Sequence of chain 1.A:
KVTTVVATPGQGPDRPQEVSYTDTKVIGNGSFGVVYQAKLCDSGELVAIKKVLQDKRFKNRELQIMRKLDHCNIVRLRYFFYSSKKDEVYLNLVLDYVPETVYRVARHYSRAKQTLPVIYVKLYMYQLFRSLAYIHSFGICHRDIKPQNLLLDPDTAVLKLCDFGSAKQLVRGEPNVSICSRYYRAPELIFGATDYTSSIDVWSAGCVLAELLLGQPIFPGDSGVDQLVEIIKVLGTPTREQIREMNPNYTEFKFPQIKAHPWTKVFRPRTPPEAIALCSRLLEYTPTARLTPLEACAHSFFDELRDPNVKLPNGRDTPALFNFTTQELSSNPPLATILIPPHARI

Binding-site contacts:
Ligand atom C14 contacts residue ALA61 of chain 1.A at 3.7 Å (hydrophobic).
Ligand atom C3 contacts residue VAL48 of chain 1.A at 3.8 Å (hydrophobic).
Ligand atom C13 contacts residue LEU166 of chain 1.A at 3.7 Å (hydrophobic).
Ligand atom C14 contacts residue ASP111 of chain 1.A at 3.2 Å.
Ligand atom C12 contacts residue ALA61 of chain 1.A at 4.0 Å (hydrophobic).
Ligand atom N3 contacts residue VAL48 of chain 1.A at 4.2 Å.
Ligand atom C13 contacts residue VAL88 of chain 1.A at 4.2 Å (hydrophobic).
Ligand atom C1 contacts residue ASP178 of chain 1.A at 4.1 Å.
Ligand atom N15 contacts residue ASP111 of chain 1.A at 3.6 Å.
Ligand atom N15 contacts residue LEU166 of chain 1.A at 4.1 Å.
Ligand atom C12 contacts residue LEU166 of chain 1.A at 4.1 Å (hydrophobic).
Ligand atom N15 contacts residue ALA61 of chain 1.A at 3.9 Å.
Ligand atom N3 contacts residue ASP178 of chain 1.A at 3.3 Å (salt-bridge).
Ligand atom C14 contacts residue LEU166 of chain 1.A at 3.6 Å (hydrophobic).
Ligand atom C5 contacts residue ASP178 of chain 1.A at 3.8 Å.
Ligand atom C14 contacts residue VAL113 of chain 1.A at 3.8 Å (hydrophobic).
Ligand atom C14 contacts residue TYR112 of chain 1.A at 4.0 Å (hydrophobic).
Ligand atom C16 contacts residue TYR112 of chain 1.A at 3.8 Å (hydrophobic).
Ligand atom C1 contacts residue PHE45 of chain 1.A at 3.7 Å (hydrophobic).
Ligand atom C16 contacts residue VAL113 of chain 1.A at 3.3 Å (hydrophobic).
Ligand atom C16 contacts residue LEU166 of chain 1.A at 4.2 Å (hydrophobic).
Ligand atom C17 contacts residue ALA61 of chain 1.A at 4.2 Å (hydrophobic).
Ligand atom C14 contacts residue VAL88 of chain 1.A at 4.1 Å (hydrophobic).
Ligand atom C9 contacts residue CYS177 of chain 1.A at 4.0 Å (hydrophobic).
Ligand atom C17 contacts residue LEU166 of chain 1.A at 4.0 Å (hydrophobic).
Ligand atom C9 contacts residue LEU110 of chain 1.A at 4.1 Å (hydrophobic).
Ligand atom C5 contacts residue LYS63 of chain 1.A at 3.9 Å.
Ligand atom C13 contacts residue LEU110 of chain 1.A at 4.1 Å (hydrophobic).
Ligand atom N15 contacts residue VAL113 of chain 1.A at 2.9 Å (h-bond).
Ligand atom O8 contacts residue LYS63 of chain 1.A at 3.0 Å (salt-bridge).
Ligand atom N3 contacts residue PHE45 of chain 1.A at 4.2 Å.
Ligand atom O10 contacts residue VAL48 of chain 1.A at 4.0 Å.
Ligand atom C2 contacts residue VAL48 of chain 1.A at 3.7 Å (hydrophobic).
Ligand atom C13 contacts residue ALA61 of chain 1.A at 3.7 Å (hydrophobic).
Ligand atom O8 contacts residue ASP178 of chain 1.A at 3.3 Å.
Ligand atom N15 contacts residue TYR112 of chain 1.A at 3.5 Å.
Ligand atom C16 contacts residue ALA61 of chain 1.A at 4.1 Å (hydrophobic).
Ligand atom C1 contacts residue VAL48 of chain 1.A at 3.9 Å (hydrophobic).
Ligand atom C4 contacts residue VAL48 of chain 1.A at 4.2 Å (hydrophobic).
Ligand atom N3 contacts residue LYS63 of chain 1.A at 4.1 Å.

A small-molecule ligand and the protein it binds are described below.
Small molecule (SMILES): O=c1[nH]ccc2oc(-c3ccncc3)cc12